This small molecule binds to this protein.
Small molecule (SMILES): CC(=O)N[C@@H]1[C@@H](O)[C@H](O)[C@@H](CO)O[C@H]1O

Binding-site contacts:
Ligand atom O7 contacts residue ASN149 of chain 1.C at 4.4 Å.
Ligand atom O6 contacts residue SER151 of chain 1.C at 2.9 Å (h-bond).
Ligand atom O5 contacts residue ASN149 of chain 1.C at 2.4 Å (h-bond).
Ligand atom O7 contacts residue ASN148 of chain 1.C at 4.0 Å.
Ligand atom C2 contacts residue ASN149 of chain 1.C at 2.5 Å.
Ligand atom C4 contacts residue ASN149 of chain 1.C at 4.3 Å.
Ligand atom C3 contacts residue ASN149 of chain 1.C at 3.8 Å.
Ligand atom C1 contacts residue ASN149 of chain 1.C at 1.4 Å.
Ligand atom O5 contacts residue SER151 of chain 1.C at 3.9 Å.
Ligand atom C6 contacts residue SER151 of chain 1.C at 3.3 Å.
Ligand atom C7 contacts residue ASN149 of chain 1.C at 4.0 Å.
Ligand atom C5 contacts residue ASN149 of chain 1.C at 3.7 Å.
Ligand atom C5 contacts residue SER151 of chain 1.C at 4.4 Å.
Ligand atom C7 contacts residue ASN148 of chain 1.C at 4.5 Å.
Ligand atom N2 contacts residue ASN149 of chain 1.C at 2.9 Å (h-bond).
Ligand atom C4 contacts residue HIS146 of chain 1.C at 4.4 Å.

Sequence of chain 1.C:
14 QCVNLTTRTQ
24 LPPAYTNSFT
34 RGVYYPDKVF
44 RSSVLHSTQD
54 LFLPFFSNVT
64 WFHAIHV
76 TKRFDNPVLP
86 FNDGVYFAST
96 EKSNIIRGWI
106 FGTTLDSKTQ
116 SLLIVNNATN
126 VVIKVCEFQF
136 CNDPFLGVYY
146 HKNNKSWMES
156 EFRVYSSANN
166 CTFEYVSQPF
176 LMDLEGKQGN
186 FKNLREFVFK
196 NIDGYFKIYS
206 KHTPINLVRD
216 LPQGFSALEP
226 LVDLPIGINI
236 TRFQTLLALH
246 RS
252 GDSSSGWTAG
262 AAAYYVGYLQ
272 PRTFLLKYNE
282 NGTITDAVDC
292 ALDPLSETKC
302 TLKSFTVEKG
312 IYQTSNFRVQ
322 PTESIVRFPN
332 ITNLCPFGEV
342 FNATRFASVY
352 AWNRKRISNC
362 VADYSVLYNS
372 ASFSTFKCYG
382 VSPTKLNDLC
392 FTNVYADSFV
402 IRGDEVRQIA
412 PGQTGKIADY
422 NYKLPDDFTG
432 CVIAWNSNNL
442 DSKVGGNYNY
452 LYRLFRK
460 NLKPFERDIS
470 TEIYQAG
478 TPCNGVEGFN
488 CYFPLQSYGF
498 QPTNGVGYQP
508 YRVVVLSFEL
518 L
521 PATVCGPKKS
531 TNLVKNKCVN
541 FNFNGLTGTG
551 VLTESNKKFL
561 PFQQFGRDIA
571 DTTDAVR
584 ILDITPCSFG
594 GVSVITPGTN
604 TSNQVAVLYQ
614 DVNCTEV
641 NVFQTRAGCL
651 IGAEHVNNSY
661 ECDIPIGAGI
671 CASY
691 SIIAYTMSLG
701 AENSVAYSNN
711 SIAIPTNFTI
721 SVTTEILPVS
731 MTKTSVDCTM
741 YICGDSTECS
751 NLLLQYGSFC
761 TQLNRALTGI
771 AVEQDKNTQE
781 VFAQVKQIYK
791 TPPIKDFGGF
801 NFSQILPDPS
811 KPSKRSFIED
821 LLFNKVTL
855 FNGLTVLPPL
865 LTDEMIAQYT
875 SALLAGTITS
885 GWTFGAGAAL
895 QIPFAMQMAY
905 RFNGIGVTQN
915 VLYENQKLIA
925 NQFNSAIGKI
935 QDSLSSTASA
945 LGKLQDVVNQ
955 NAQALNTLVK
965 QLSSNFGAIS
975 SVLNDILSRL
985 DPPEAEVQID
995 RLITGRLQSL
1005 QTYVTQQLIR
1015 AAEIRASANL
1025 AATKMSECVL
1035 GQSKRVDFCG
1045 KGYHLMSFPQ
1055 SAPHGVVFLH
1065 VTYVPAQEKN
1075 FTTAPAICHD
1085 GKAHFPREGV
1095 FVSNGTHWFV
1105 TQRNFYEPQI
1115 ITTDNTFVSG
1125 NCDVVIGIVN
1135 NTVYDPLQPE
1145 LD